Sequence of chain 1.A:
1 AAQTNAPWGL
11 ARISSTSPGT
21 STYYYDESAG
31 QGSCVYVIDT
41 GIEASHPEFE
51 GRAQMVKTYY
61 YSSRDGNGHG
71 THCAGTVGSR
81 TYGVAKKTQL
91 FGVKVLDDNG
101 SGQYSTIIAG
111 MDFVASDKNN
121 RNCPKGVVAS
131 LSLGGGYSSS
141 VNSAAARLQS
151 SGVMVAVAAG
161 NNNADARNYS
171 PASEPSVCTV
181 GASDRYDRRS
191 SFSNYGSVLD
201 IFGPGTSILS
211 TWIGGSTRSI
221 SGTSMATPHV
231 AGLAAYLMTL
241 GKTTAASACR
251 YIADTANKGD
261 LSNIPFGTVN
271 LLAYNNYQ

A small-molecule ligand and the protein it binds are described below.
Small molecule (SMILES): NCC(=O)NCC(=O)NCC(=O)O

Binding-site contacts:
Ligand atom N2 contacts residue GLY100 of chain 1.A at 4.5 Å.
Ligand atom O contacts residue HIS69 of chain 1.A at 3.9 Å.
Ligand atom CA1 contacts residue GLY102 of chain 1.A at 3.5 Å.
Ligand atom N1 contacts residue TYR104 of chain 1.A at 4.2 Å.
Ligand atom N3 contacts residue LEU96 of chain 1.A at 3.8 Å.
Ligand atom C3 contacts residue HIS69 of chain 1.A at 4.2 Å.
Ligand atom C3 contacts residue SER132 of chain 1.A at 3.7 Å.
Ligand atom CA3 contacts residue HIS69 of chain 1.A at 4.0 Å.
Ligand atom C1 contacts residue GLY102 of chain 1.A at 3.7 Å.
Ligand atom C1 contacts residue GLY134 of chain 1.A at 3.8 Å.
Ligand atom O2 contacts residue GLY134 of chain 1.A at 3.1 Å (h-bond).
Ligand atom CA3 contacts residue LEU133 of chain 1.A at 4.2 Å (hydrophobic).
Ligand atom C2 contacts residue LEU96 of chain 1.A at 4.3 Å (hydrophobic).
Ligand atom N1 contacts residue GLY102 of chain 1.A at 3.0 Å (h-bond).
Ligand atom CA1 contacts residue GLY135 of chain 1.A at 4.5 Å.
Ligand atom CA3 contacts residue GLY100 of chain 1.A at 4.2 Å.
Ligand atom N3 contacts residue GLY100 of chain 1.A at 3.0 Å (h-bond).
Ligand atom O1 contacts residue LEU96 of chain 1.A at 4.2 Å.
Ligand atom N2 contacts residue GLY134 of chain 1.A at 3.0 Å (h-bond).
Ligand atom O2 contacts residue SER132 of chain 1.A at 4.4 Å.
Ligand atom CA2 contacts residue GLY134 of chain 1.A at 4.1 Å.
Ligand atom O contacts residue SER224 of chain 1.A at 3.7 Å.
Ligand atom C2 contacts residue GLY100 of chain 1.A at 3.6 Å.
Ligand atom C2 contacts residue GLY134 of chain 1.A at 4.2 Å.
Ligand atom C2 contacts residue LEU133 of chain 1.A at 4.0 Å (hydrophobic).
Ligand atom CA3 contacts residue SER132 of chain 1.A at 3.5 Å.
Ligand atom O1 contacts residue SER101 of chain 1.A at 3.6 Å.
Ligand atom C3 contacts residue LEU133 of chain 1.A at 4.4 Å (hydrophobic).
Ligand atom CA1 contacts residue TYR104 of chain 1.A at 4.0 Å (hydrophobic).
Ligand atom O contacts residue LEU133 of chain 1.A at 4.1 Å.
Ligand atom O1 contacts residue GLY102 of chain 1.A at 2.9 Å (h-bond).
Ligand atom O1 contacts residue GLY100 of chain 1.A at 4.2 Å.
Ligand atom CA1 contacts residue GLY134 of chain 1.A at 3.6 Å.
Ligand atom O contacts residue SER132 of chain 1.A at 3.0 Å (h-bond).
Ligand atom CA2 contacts residue GLY100 of chain 1.A at 3.2 Å.
Ligand atom CA3 contacts residue LEU96 of chain 1.A at 3.9 Å (hydrophobic).
Ligand atom O2 contacts residue LEU133 of chain 1.A at 3.2 Å.